Sequence of chain 1.B:
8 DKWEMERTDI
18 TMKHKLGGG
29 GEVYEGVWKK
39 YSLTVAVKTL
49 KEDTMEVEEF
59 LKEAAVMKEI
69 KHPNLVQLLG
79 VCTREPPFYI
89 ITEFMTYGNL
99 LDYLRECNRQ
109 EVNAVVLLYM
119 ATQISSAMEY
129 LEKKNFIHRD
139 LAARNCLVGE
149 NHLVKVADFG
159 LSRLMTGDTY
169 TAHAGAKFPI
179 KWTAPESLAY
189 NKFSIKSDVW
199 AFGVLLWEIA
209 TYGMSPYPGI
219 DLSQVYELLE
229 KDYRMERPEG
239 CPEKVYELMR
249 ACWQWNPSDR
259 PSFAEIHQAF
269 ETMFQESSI

Binding-site contacts:
Ligand atom CL1 contacts residue LYS46 of chain 1.B at 3.6 Å.
Ligand atom CAH contacts residue GLU91 of chain 1.B at 3.3 Å.
Ligand atom OAV contacts residue LEU23 of chain 1.B at 3.4 Å.
Ligand atom CAG contacts residue THR90 of chain 1.B at 3.4 Å.
Ligand atom C01 contacts residue LYS46 of chain 1.B at 3.6 Å.
Ligand atom CAI contacts residue PHE157 of chain 1.B at 3.5 Å (hydrophobic).
Ligand atom CAM contacts residue THR94 of chain 1.B at 3.0 Å.
Ligand atom C01 contacts residue VAL45 of chain 1.B at 3.9 Å (hydrophobic).
Ligand atom CL1 contacts residue PHE157 of chain 1.B at 3.7 Å.
Ligand atom CAG contacts residue LEU145 of chain 1.B at 3.7 Å (hydrophobic).
Ligand atom CL1 contacts residue MET65 of chain 1.B at 3.8 Å.
Ligand atom CAH contacts residue MET93 of chain 1.B at 3.5 Å (hydrophobic).
Ligand atom CAQ contacts residue THR94 of chain 1.B at 3.6 Å.
Ligand atom CBE contacts residue LEU145 of chain 1.B at 3.6 Å (hydrophobic).
Ligand atom OAW contacts residue LEU23 of chain 1.B at 3.6 Å.
Ligand atom NAD contacts residue VAL74 of chain 1.B at 3.4 Å.
Ligand atom CAK contacts residue MET93 of chain 1.B at 3.4 Å (hydrophobic).
Ligand atom CAN contacts residue THR94 of chain 1.B at 3.6 Å.
Ligand atom O02 contacts residue LYS46 of chain 1.B at 3.3 Å.
Ligand atom CL1 contacts residue ILE88 of chain 1.B at 3.7 Å.
Ligand atom CAA contacts residue LEU23 of chain 1.B at 3.6 Å (hydrophobic).
Ligand atom CBA contacts residue LEU145 of chain 1.B at 3.3 Å (hydrophobic).
Ligand atom C01 contacts residue THR90 of chain 1.B at 3.3 Å.
Ligand atom CAH contacts residue ALA44 of chain 1.B at 3.8 Å (hydrophobic).
Ligand atom CAN contacts residue MET93 of chain 1.B at 3.7 Å (hydrophobic).
Ligand atom C01 contacts residue ILE88 of chain 1.B at 3.2 Å (hydrophobic).
Ligand atom C01 contacts residue ALA44 of chain 1.B at 3.2 Å (hydrophobic).
Ligand atom CAH contacts residue LEU145 of chain 1.B at 3.5 Å (hydrophobic).
Ligand atom O02 contacts residue ILE88 of chain 1.B at 3.6 Å.
Ligand atom CBD contacts residue LEU23 of chain 1.B at 3.6 Å (hydrophobic).
Ligand atom NAD contacts residue THR90 of chain 1.B at 3.5 Å (h-bond).
Ligand atom CL1 contacts residue GLU61 of chain 1.B at 3.8 Å.
Ligand atom CAM contacts residue TYR95 of chain 1.B at 3.8 Å (hydrophobic).
Ligand atom CAN contacts residue PHE92 of chain 1.B at 3.5 Å (hydrophobic).
Ligand atom NAT contacts residue GLU91 of chain 1.B at 3.8 Å.
Ligand atom CBC contacts residue LEU23 of chain 1.B at 3.8 Å (hydrophobic).
Ligand atom NAT contacts residue MET93 of chain 1.B at 2.9 Å (h-bond).
Ligand atom CAJ contacts residue VAL31 of chain 1.B at 3.8 Å (hydrophobic).
Ligand atom CL2 contacts residue PHE157 of chain 1.B at 3.6 Å.
Ligand atom CAM contacts residue GLY96 of chain 1.B at 3.4 Å.

The protein below binds the small molecule below.
Small molecule (SMILES): COc1cc(Nc2c(C#N)cnc3cc(OCCCN4CCN(C)CC4)c(OC)cc23)c(Cl)cc1Cl